This small molecule binds to this protein.
Small molecule (SMILES): Nc1ccn([C@H]2C[C@H](O)[C@@H](COP(=O)(O)O)O2)c(=O)n1

Sequence of chain 1.OA:
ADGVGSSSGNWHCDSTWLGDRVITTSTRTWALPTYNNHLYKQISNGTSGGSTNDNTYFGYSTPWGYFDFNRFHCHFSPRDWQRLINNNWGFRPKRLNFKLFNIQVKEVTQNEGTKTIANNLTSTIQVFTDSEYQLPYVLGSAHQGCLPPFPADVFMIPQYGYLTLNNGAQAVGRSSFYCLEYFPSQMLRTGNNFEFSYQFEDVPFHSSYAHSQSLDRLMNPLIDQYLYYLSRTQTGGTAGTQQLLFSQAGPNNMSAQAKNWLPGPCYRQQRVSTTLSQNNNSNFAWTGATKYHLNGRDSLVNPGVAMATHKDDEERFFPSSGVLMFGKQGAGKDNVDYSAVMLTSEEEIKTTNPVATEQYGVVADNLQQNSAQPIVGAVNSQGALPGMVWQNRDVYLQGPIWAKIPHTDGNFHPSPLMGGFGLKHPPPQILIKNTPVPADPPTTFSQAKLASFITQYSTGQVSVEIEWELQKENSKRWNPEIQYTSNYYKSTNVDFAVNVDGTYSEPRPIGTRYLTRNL

Binding-site contacts:
Ligand atom N3 contacts residue ASP202 of chain 1.OA at 4.2 Å.
Ligand atom N3 contacts residue PRO204 of chain 1.OA at 4.0 Å.
Ligand atom N4 contacts residue PRO204 of chain 1.OA at 4.2 Å.
Ligand atom C5 contacts residue VAL203 of chain 1.OA at 3.8 Å (hydrophobic).
Ligand atom C2 contacts residue PRO204 of chain 1.OA at 4.3 Å (hydrophobic).
Ligand atom C5 contacts residue ASP202 of chain 1.OA at 3.1 Å.
Ligand atom C3' contacts residue DA1 of chain 1.LE at 2.6 Å.
Ligand atom N4 contacts residue VAL203 of chain 1.OA at 3.4 Å (h-bond).
Ligand atom C4' contacts residue DA1 of chain 1.LE at 4.0 Å.
Ligand atom C4 contacts residue ASP202 of chain 1.OA at 3.0 Å.
Ligand atom C5' contacts residue PRO204 of chain 1.OA at 4.5 Å (hydrophobic).
Ligand atom C6 contacts residue ASP202 of chain 1.OA at 4.3 Å.
Ligand atom C4 contacts residue VAL203 of chain 1.OA at 4.1 Å (hydrophobic).
Ligand atom C1' contacts residue DA1 of chain 1.LE at 3.9 Å.
Ligand atom C2' contacts residue DA1 of chain 1.LE at 2.9 Å.
Ligand atom N1 contacts residue PRO204 of chain 1.OA at 4.2 Å.
Ligand atom C2' contacts residue PRO204 of chain 1.OA at 4.0 Å (hydrophobic).
Ligand atom C5 contacts residue PRO204 of chain 1.OA at 3.6 Å (hydrophobic).
Ligand atom O3' contacts residue DA1 of chain 1.LE at 1.6 Å.
Ligand atom N4 contacts residue ASP202 of chain 1.OA at 2.4 Å (salt-bridge).
Ligand atom O2 contacts residue DA1 of chain 1.LE at 3.4 Å (h-bond).
Ligand atom C2 contacts residue DA1 of chain 1.LE at 4.2 Å.
Ligand atom C6 contacts residue PRO204 of chain 1.OA at 3.9 Å (hydrophobic).
Ligand atom C4 contacts residue PRO204 of chain 1.OA at 3.8 Å (hydrophobic).